Binding-site contacts:
Ligand atom BR1 contacts residue LEU286 of chain 1.A at 4.3 Å.
Ligand atom C2 contacts residue MET184 of chain 1.A at 4.0 Å (hydrophobic).
Ligand atom C3 contacts residue MET184 of chain 1.A at 4.3 Å (hydrophobic).
Ligand atom BR1 contacts residue LEU289 of chain 1.A at 4.5 Å.
Ligand atom BR1 contacts residue VAL285 of chain 1.A at 4.0 Å.
Ligand atom C2 contacts residue PHE282 of chain 1.A at 4.5 Å (hydrophobic).
Ligand atom C3 contacts residue PHE282 of chain 1.A at 4.5 Å (hydrophobic).
Ligand atom C4 contacts residue LEU216 of chain 1.A at 3.8 Å (hydrophobic).
Ligand atom C3 contacts residue LEU110 of chain 1.A at 4.2 Å (hydrophobic).
Ligand atom O5 contacts residue LEU110 of chain 1.A at 3.5 Å.
Ligand atom O5 contacts residue LEU216 of chain 1.A at 3.6 Å.
Ligand atom C1 contacts residue VAL106 of chain 1.A at 4.2 Å (hydrophobic).
Ligand atom BR1 contacts residue PHE282 of chain 1.A at 3.3 Å.
Ligand atom C1 contacts residue VAL105 of chain 1.A at 4.2 Å (hydrophobic).
Ligand atom C3 contacts residue VAL106 of chain 1.A at 4.1 Å (hydrophobic).
Ligand atom C1 contacts residue MET184 of chain 1.A at 4.1 Å (hydrophobic).
Ligand atom C2 contacts residue LEU289 of chain 1.A at 4.1 Å (hydrophobic).
Ligand atom BR1 contacts residue TYR281 of chain 1.A at 4.2 Å.
Ligand atom O5 contacts residue VAL106 of chain 1.A at 4.0 Å.
Ligand atom BR1 contacts residue MET184 of chain 1.A at 4.5 Å.
Ligand atom C3 contacts residue PHE109 of chain 1.A at 4.2 Å (hydrophobic).
Ligand atom C1 contacts residue LEU289 of chain 1.A at 3.5 Å (hydrophobic).
Ligand atom C4 contacts residue VAL106 of chain 1.A at 4.1 Å (hydrophobic).
Ligand atom C2 contacts residue PHE109 of chain 1.A at 4.2 Å (hydrophobic).
Ligand atom C3 contacts residue PHE188 of chain 1.A at 4.2 Å (hydrophobic).
Ligand atom C1 contacts residue PHE109 of chain 1.A at 3.5 Å (hydrophobic).

The protein below binds the small molecule below.
Small molecule (SMILES): C=C(Br)CCO

Sequence of chain 1.A:
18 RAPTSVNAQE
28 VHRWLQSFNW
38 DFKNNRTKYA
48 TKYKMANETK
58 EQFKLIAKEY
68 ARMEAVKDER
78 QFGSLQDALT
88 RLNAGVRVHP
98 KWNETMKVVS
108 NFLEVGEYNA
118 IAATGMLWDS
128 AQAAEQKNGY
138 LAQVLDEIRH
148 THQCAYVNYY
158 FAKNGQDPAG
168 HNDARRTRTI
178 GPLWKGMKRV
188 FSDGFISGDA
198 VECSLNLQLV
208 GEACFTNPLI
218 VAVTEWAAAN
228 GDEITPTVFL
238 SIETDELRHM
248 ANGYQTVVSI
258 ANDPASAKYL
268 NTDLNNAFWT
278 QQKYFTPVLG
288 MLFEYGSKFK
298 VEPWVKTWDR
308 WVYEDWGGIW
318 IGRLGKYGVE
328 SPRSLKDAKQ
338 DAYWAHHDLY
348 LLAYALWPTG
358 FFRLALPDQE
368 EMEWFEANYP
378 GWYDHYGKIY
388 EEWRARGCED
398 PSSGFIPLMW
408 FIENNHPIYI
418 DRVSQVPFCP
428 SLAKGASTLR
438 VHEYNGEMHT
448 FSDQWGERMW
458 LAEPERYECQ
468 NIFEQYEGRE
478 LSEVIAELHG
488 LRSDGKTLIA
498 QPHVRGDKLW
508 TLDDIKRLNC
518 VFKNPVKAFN